Sequence of chain 1.H:
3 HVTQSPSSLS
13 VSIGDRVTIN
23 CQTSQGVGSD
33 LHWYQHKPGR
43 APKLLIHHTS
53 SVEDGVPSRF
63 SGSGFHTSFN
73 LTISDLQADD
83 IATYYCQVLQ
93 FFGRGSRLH

Binding-site contacts:
Ligand atom O5 contacts residue ASN246 of chain 1.D at 2.4 Å (h-bond).
Ligand atom C1 contacts residue ASN246 of chain 1.D at 1.4 Å.
Ligand atom C8 contacts residue ASN246 of chain 1.D at 4.3 Å.
Ligand atom C7 contacts residue ASP32 of chain 1.H at 4.0 Å.
Ligand atom O4 contacts residue GLY30 of chain 1.H at 4.5 Å.
Ligand atom C4 contacts residue ASN246 of chain 1.D at 4.2 Å.
Ligand atom O7 contacts residue THR248 of chain 1.D at 2.8 Å (h-bond).
Ligand atom C3 contacts residue GLY30 of chain 1.H at 4.0 Å.
Ligand atom O6 contacts residue NAG1 of chain 1.Y at 3.2 Å (h-bond).
Ligand atom N2 contacts residue ASP32 of chain 1.H at 3.6 Å (salt-bridge).
Ligand atom C7 contacts residue THR248 of chain 1.D at 3.7 Å.
Ligand atom O5 contacts residue GLY30 of chain 1.H at 4.4 Å.
Ligand atom C2 contacts residue ASN246 of chain 1.D at 2.4 Å.
Ligand atom O5 contacts residue GLU245 of chain 1.D at 3.8 Å.
Ligand atom C8 contacts residue THR248 of chain 1.D at 4.0 Å.
Ligand atom O7 contacts residue ASN246 of chain 1.D at 3.2 Å (h-bond).
Ligand atom C7 contacts residue ASN246 of chain 1.D at 3.2 Å.
Ligand atom O6 contacts residue HIS68 of chain 1.H at 3.8 Å.
Ligand atom C7 contacts residue VAL29 of chain 1.H at 3.2 Å (hydrophobic).
Ligand atom C2 contacts residue VAL29 of chain 1.H at 3.6 Å (hydrophobic).
Ligand atom C3 contacts residue ASN246 of chain 1.D at 3.8 Å.
Ligand atom N2 contacts residue ASN246 of chain 1.D at 2.8 Å (h-bond).
Ligand atom O3 contacts residue GLY30 of chain 1.H at 3.1 Å.
Ligand atom O6 contacts residue PHE67 of chain 1.H at 3.7 Å.
Ligand atom C1 contacts residue GLU245 of chain 1.D at 4.1 Å.
Ligand atom N2 contacts residue VAL29 of chain 1.H at 2.8 Å (h-bond).
Ligand atom O7 contacts residue VAL29 of chain 1.H at 4.1 Å.
Ligand atom C5 contacts residue ASN246 of chain 1.D at 3.7 Å.
Ligand atom C3 contacts residue VAL29 of chain 1.H at 3.3 Å (hydrophobic).
Ligand atom C8 contacts residue ASP32 of chain 1.H at 3.2 Å.
Ligand atom O3 contacts residue VAL29 of chain 1.H at 2.6 Å (h-bond).
Ligand atom C8 contacts residue VAL29 of chain 1.H at 3.4 Å (hydrophobic).

Sequence of chain 1.D:
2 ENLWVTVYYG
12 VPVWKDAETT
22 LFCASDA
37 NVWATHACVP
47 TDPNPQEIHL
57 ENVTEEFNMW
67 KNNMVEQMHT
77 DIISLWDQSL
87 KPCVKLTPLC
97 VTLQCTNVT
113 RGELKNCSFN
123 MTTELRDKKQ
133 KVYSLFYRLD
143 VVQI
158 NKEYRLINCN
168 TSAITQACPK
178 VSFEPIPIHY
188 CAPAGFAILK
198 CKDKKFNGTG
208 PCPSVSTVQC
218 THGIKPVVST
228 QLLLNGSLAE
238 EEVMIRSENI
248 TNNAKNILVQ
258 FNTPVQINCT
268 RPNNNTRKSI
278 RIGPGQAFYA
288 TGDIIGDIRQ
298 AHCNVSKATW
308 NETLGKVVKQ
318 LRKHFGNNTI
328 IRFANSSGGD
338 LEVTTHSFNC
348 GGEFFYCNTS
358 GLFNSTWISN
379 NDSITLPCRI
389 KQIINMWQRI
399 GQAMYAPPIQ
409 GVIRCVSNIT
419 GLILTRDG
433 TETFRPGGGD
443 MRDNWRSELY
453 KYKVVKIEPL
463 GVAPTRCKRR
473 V

The protein below binds the small molecule below.
Small molecule (SMILES): CC(=O)N[C@H]1[C@H](O[C@H]2[C@H](O)[C@@H](NC(C)=O)CO[C@@H]2CO)O[C@H](CO)[C@@H](O)[C@@H]1O